Binding-site contacts:
Ligand atom C2 contacts residue GLU191 of chain 1.A at 4.1 Å.
Ligand atom C2 contacts residue GLU247 of chain 1.A at 4.1 Å.
Ligand atom C3 contacts residue THR244 of chain 1.A at 4.2 Å.
Ligand atom C1 contacts residue GLU247 of chain 1.A at 3.7 Å.
Ligand atom C2 contacts residue ARG207 of chain 1.A at 4.0 Å.
Ligand atom C2 contacts residue THR244 of chain 1.A at 4.2 Å.
Ligand atom C4 contacts residue THR244 of chain 1.A at 3.8 Å.
Ligand atom O5 contacts residue PHE189 of chain 1.A at 4.3 Å.
Ligand atom C1 contacts residue PHE189 of chain 1.A at 3.4 Å (hydrophobic).
Ligand atom C3 contacts residue GLU191 of chain 1.A at 3.3 Å.
Ligand atom O5 contacts residue SER190 of chain 1.A at 3.6 Å.
Ligand atom O6 contacts residue ARG240 of chain 1.A at 3.1 Å (salt-bridge).
Ligand atom C1 contacts residue ARG207 of chain 1.A at 3.8 Å.
Ligand atom C4 contacts residue ARG240 of chain 1.A at 4.2 Å.
Ligand atom O6 contacts residue GLU191 of chain 1.A at 2.4 Å (salt-bridge).
Ligand atom C3 contacts residue GLU247 of chain 1.A at 3.7 Å.
Ligand atom C3 contacts residue ARG207 of chain 1.A at 4.3 Å.
Ligand atom O5 contacts residue ARG207 of chain 1.A at 4.4 Å.
Ligand atom C4 contacts residue GLU247 of chain 1.A at 3.1 Å.
Ligand atom C4 contacts residue GLN243 of chain 1.A at 3.8 Å.
Ligand atom O5 contacts residue GLU191 of chain 1.A at 2.9 Å (salt-bridge).
Ligand atom C4 contacts residue GLU191 of chain 1.A at 4.2 Å.
Ligand atom C1 contacts residue THR244 of chain 1.A at 3.9 Å.
Ligand atom C2 contacts residue PHE189 of chain 1.A at 4.5 Å (hydrophobic).
Ligand atom C3 contacts residue ARG240 of chain 1.A at 4.1 Å.

This protein binds this small molecule.
Small molecule (SMILES): C[C@@H](O)[C@@H](C)O

Sequence of chain 1.A:
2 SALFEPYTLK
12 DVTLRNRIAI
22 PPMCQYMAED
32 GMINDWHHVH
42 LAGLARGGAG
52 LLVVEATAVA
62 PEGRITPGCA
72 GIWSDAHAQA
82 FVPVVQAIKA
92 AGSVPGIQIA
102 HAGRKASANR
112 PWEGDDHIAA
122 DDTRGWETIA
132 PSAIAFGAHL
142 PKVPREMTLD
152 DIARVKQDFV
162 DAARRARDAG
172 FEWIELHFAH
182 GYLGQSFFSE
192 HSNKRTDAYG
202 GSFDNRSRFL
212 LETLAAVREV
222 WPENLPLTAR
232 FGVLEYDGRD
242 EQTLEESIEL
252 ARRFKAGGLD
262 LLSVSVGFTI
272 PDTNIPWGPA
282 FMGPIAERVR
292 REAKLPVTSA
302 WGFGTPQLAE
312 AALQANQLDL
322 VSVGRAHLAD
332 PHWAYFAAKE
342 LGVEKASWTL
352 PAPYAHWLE